Binding-site contacts:
Ligand atom C8 contacts residue GLN127 of chain 1.E at 4.3 Å.
Ligand atom O7 contacts residue GLN127 of chain 1.E at 4.5 Å.
Ligand atom C7 contacts residue ASN149 of chain 1.E at 3.5 Å.
Ligand atom O7 contacts residue ASN149 of chain 1.E at 3.6 Å.
Ligand atom C5 contacts residue ASN149 of chain 1.E at 3.8 Å.
Ligand atom C1 contacts residue ASN149 of chain 1.E at 1.5 Å.
Ligand atom C8 contacts residue ASN149 of chain 1.E at 4.0 Å.
Ligand atom N2 contacts residue ASN149 of chain 1.E at 3.1 Å (h-bond).
Ligand atom C3 contacts residue ASN149 of chain 1.E at 3.9 Å.
Ligand atom C8 contacts residue PHE148 of chain 1.E at 3.6 Å (hydrophobic).
Ligand atom C2 contacts residue ASN149 of chain 1.E at 2.5 Å.
Ligand atom O7 contacts residue PHE148 of chain 1.E at 4.2 Å.
Ligand atom C8 contacts residue LYS160 of chain 1.E at 4.2 Å.
Ligand atom C4 contacts residue ASN149 of chain 1.E at 4.3 Å.
Ligand atom O5 contacts residue ASN149 of chain 1.E at 2.4 Å (h-bond).
Ligand atom C8 contacts residue SER147 of chain 1.E at 3.5 Å.
Ligand atom N2 contacts residue LYS160 of chain 1.E at 4.3 Å.
Ligand atom C7 contacts residue PHE148 of chain 1.E at 4.3 Å (hydrophobic).

The small molecule below binds the protein below.
Small molecule (SMILES): CC(=O)N[C@@H]1[C@@H](O)[C@H](O)[C@@H](CO)O[C@H]1O

Sequence of chain 1.E:
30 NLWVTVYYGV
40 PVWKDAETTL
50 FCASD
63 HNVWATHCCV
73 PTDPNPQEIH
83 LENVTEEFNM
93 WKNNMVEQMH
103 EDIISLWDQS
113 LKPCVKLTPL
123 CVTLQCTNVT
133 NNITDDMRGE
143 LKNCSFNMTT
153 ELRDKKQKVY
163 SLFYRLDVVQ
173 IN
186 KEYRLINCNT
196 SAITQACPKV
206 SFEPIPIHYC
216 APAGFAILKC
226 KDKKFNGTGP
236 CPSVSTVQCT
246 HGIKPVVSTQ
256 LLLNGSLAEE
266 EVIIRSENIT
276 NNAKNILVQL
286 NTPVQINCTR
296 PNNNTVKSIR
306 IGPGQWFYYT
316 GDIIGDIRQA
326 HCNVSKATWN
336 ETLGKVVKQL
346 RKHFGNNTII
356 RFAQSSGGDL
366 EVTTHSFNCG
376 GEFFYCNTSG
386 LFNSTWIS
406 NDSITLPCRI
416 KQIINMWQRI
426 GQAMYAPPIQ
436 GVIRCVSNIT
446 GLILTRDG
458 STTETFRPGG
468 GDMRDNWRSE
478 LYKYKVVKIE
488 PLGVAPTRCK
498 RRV